Sequence of chain 1.A:
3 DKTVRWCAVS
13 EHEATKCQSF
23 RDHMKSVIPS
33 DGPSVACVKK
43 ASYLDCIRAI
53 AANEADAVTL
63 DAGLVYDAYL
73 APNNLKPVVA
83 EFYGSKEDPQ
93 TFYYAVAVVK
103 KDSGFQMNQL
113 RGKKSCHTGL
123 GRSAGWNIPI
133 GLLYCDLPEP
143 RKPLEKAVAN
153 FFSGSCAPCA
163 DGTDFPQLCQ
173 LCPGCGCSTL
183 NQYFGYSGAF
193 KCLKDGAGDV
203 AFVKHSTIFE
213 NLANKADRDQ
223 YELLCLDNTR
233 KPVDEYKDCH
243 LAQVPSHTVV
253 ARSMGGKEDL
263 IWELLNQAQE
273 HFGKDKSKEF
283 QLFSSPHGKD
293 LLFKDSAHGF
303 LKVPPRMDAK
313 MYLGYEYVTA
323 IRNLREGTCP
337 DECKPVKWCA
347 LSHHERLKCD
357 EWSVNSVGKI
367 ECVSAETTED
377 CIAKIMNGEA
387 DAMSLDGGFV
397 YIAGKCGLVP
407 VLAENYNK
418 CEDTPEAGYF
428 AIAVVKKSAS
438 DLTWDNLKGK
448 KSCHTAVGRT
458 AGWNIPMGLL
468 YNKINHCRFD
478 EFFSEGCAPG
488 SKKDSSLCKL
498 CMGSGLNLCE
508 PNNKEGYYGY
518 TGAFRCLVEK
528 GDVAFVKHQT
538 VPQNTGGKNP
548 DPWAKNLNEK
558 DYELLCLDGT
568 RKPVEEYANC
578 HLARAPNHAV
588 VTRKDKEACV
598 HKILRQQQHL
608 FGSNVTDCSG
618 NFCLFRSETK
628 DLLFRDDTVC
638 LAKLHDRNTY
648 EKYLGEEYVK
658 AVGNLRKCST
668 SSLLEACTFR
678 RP

A protein and the small-molecule ligand that binds it are described below.
Small molecule (SMILES): CC(=O)N[C@@H]1[C@@H](O)[C@H](O)[C@@H](CO)O[C@H]1O

Binding-site contacts:
Ligand atom C7 contacts residue ARG581 of chain 1.A at 4.3 Å.
Ligand atom O5 contacts residue LYS414 of chain 1.A at 4.3 Å.
Ligand atom C5 contacts residue ASN413 of chain 1.A at 3.7 Å.
Ligand atom O5 contacts residue ASN413 of chain 1.A at 2.4 Å (h-bond).
Ligand atom C1 contacts residue ASN413 of chain 1.A at 1.4 Å.
Ligand atom C7 contacts residue ASN413 of chain 1.A at 4.3 Å.
Ligand atom C8 contacts residue ARG581 of chain 1.A at 3.2 Å.
Ligand atom C3 contacts residue ASN413 of chain 1.A at 3.8 Å.
Ligand atom C2 contacts residue ASN413 of chain 1.A at 2.5 Å.
Ligand atom N2 contacts residue ASN413 of chain 1.A at 2.9 Å (h-bond).
Ligand atom N2 contacts residue ARG581 of chain 1.A at 4.4 Å.
Ligand atom C6 contacts residue LYS414 of chain 1.A at 4.2 Å.
Ligand atom C4 contacts residue ASN413 of chain 1.A at 4.2 Å.